Binding-site contacts:
Ligand atom O25 contacts residue ARG17 of chain 1.T at 3.3 Å (salt-bridge).
Ligand atom C2 contacts residue UNL1 of chain 1.PC at 4.0 Å.
Ligand atom C22 contacts residue PHE18 of chain 1.T at 4.1 Å (hydrophobic).
Ligand atom O25 contacts residue ARG14 of chain 1.T at 3.0 Å (salt-bridge).
Ligand atom C12 contacts residue PHE21 of chain 1.T at 3.8 Å (hydrophobic).
Ligand atom C24 contacts residue ARG17 of chain 1.T at 3.9 Å.
Ligand atom C11 contacts residue PHE21 of chain 1.T at 3.7 Å (hydrophobic).
Ligand atom C20 contacts residue PHE18 of chain 1.T at 3.7 Å (hydrophobic).
Ligand atom C19 contacts residue PRO26 of chain 1.T at 4.2 Å (hydrophobic).
Ligand atom C21 contacts residue PHE18 of chain 1.T at 4.1 Å (hydrophobic).
Ligand atom C18 contacts residue PHE21 of chain 1.T at 4.0 Å (hydrophobic).
Ligand atom C16 contacts residue PHE18 of chain 1.T at 4.0 Å (hydrophobic).
Ligand atom C24 contacts residue ARG14 of chain 1.T at 3.8 Å.
Ligand atom C21 contacts residue PHE21 of chain 1.T at 4.0 Å (hydrophobic).
Ligand atom C19 contacts residue PHE21 of chain 1.T at 3.8 Å (hydrophobic).
Ligand atom C11 contacts residue UNL1 of chain 1.PC at 4.2 Å.
Ligand atom C18 contacts residue PHE18 of chain 1.T at 3.9 Å (hydrophobic).
Ligand atom O12 contacts residue UNL1 of chain 1.PC at 4.0 Å.
Ligand atom O26 contacts residue ARG14 of chain 1.T at 3.0 Å (salt-bridge).
Ligand atom C18 contacts residue GLY22 of chain 1.T at 3.5 Å.
Ligand atom C21 contacts residue ARG17 of chain 1.T at 4.2 Å.
Ligand atom C12 contacts residue UNL1 of chain 1.PC at 4.5 Å.
Ligand atom C1 contacts residue UNL1 of chain 1.PC at 3.9 Å.
Ligand atom C23 contacts residue ARG17 of chain 1.T at 4.3 Å.

Sequence of chain 1.T:
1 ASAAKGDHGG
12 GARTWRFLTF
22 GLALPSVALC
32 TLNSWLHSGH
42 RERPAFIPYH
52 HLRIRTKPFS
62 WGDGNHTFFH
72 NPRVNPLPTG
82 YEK

The protein below binds the small molecule below.
Small molecule (SMILES): C[C@H](CCC(=O)O)[C@H]1CC[C@H]2[C@@H]3[C@H](O)C[C@@H]4C[C@H](O)CC[C@]4(C)[C@H]3C[C@H](O)[C@]12C